The small molecule below binds the protein below.
Small molecule (SMILES): CC(=O)N[C@H]1[C@H](O[C@H]2[C@H](O)[C@@H](NC(C)=O)CO[C@@H]2CO)O[C@H](CO)[C@@H](O)[C@@H]1O

Binding-site contacts:
Ligand atom C5 contacts residue TYR207 of chain 1.A at 4.1 Å (hydrophobic).
Ligand atom C2 contacts residue ASN142 of chain 1.A at 2.5 Å.
Ligand atom C1 contacts residue TYR207 of chain 1.A at 4.4 Å (hydrophobic).
Ligand atom C4 contacts residue ASN142 of chain 1.A at 4.2 Å.
Ligand atom N2 contacts residue ASN142 of chain 1.A at 3.0 Å (h-bond).
Ligand atom C5 contacts residue ASN142 of chain 1.A at 3.6 Å.
Ligand atom O5 contacts residue ASN142 of chain 1.A at 2.3 Å (h-bond).
Ligand atom O5 contacts residue TYR207 of chain 1.A at 4.5 Å.
Ligand atom O6 contacts residue TYR207 of chain 1.A at 3.7 Å.
Ligand atom O7 contacts residue ASN142 of chain 1.A at 4.4 Å.
Ligand atom C3 contacts residue ASN142 of chain 1.A at 3.8 Å.
Ligand atom C1 contacts residue ASN142 of chain 1.A at 1.4 Å.
Ligand atom C8 contacts residue ILE209 of chain 1.A at 3.7 Å (hydrophobic).
Ligand atom N2 contacts residue ILE209 of chain 1.A at 4.3 Å.
Ligand atom C7 contacts residue ASN142 of chain 1.A at 3.9 Å.

Sequence of chain 1.A:
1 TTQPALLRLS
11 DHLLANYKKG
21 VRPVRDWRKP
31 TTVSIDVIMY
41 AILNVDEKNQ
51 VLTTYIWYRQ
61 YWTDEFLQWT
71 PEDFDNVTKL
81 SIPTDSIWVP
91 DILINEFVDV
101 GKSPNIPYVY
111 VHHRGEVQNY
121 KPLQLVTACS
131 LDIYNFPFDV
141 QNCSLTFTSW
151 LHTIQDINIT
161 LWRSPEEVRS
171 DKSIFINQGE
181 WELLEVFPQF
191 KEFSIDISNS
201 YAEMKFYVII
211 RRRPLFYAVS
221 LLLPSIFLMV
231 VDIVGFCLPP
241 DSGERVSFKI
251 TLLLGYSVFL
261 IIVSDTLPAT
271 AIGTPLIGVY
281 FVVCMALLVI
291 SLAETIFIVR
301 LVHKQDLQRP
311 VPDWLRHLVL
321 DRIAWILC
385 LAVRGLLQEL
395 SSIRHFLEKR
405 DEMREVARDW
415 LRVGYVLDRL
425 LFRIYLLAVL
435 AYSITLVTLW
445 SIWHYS